Sequence of chain 1.A:
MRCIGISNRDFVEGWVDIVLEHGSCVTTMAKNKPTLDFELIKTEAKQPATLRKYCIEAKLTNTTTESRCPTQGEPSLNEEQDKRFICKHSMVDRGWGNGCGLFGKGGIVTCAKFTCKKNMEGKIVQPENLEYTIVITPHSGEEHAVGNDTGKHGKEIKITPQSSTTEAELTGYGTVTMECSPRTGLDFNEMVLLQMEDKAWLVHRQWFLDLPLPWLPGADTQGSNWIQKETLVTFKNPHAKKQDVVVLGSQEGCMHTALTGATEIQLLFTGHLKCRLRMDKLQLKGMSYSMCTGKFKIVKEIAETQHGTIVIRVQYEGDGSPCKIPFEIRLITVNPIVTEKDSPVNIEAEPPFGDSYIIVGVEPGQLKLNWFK

Sequence of chain 1.B:
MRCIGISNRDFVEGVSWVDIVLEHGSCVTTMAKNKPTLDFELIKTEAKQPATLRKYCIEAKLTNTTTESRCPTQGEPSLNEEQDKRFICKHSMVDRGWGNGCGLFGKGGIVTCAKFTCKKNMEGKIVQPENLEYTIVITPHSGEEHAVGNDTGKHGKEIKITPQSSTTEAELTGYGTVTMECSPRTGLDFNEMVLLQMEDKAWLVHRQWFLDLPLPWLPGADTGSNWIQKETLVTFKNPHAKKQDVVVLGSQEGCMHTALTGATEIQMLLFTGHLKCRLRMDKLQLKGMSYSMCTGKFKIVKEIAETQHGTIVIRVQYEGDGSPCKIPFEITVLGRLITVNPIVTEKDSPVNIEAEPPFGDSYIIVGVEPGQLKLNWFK

Binding-site contacts:
Ligand atom C6 contacts residue LYS157 of chain 1.B at 3.7 Å.
Ligand atom O5 contacts residue HIS149 of chain 1.B at 3.3 Å (h-bond).
Ligand atom C6 contacts residue HIS149 of chain 1.B at 3.6 Å.
Ligand atom C6 contacts residue TYR104 of chain 1.C at 3.5 Å (hydrophobic).
Ligand atom O5 contacts residue HIS158 of chain 1.B at 2.9 Å (h-bond).
Ligand atom C5 contacts residue ASN153 of chain 1.B at 3.6 Å.
Ligand atom O5 contacts residue TYR104 of chain 1.C at 3.6 Å.
Ligand atom C4 contacts residue TYR104 of chain 1.C at 3.5 Å (hydrophobic).
Ligand atom O5 contacts residue ASN153 of chain 1.B at 2.3 Å (h-bond).
Ligand atom O4 contacts residue PHE103 of chain 1.C at 3.5 Å.
Ligand atom C4 contacts residue HIS149 of chain 1.B at 3.7 Å.
Ligand atom C2 contacts residue ASN153 of chain 1.B at 2.5 Å.
Ligand atom O3 contacts residue TYR104 of chain 1.C at 3.6 Å.
Ligand atom O7 contacts residue HIS149 of chain 1.B at 3.6 Å.
Ligand atom C8 contacts residue TYR104 of chain 1.C at 3.5 Å (hydrophobic).
Ligand atom C6 contacts residue HIS158 of chain 1.B at 3.6 Å.
Ligand atom C2 contacts residue ARG58 of chain 1.E at 3.6 Å.
Ligand atom C3 contacts residue HIS149 of chain 1.B at 3.7 Å.
Ligand atom N2 contacts residue SER107 of chain 1.C at 3.5 Å.
Ligand atom C2 contacts residue SER60 of chain 1.E at 3.7 Å.
Ligand atom O5 contacts residue HIS158 of chain 1.B at 3.2 Å.
Ligand atom C4 contacts residue SER60 of chain 1.E at 3.7 Å.
Ligand atom O2 contacts residue HIS149 of chain 1.B at 2.8 Å (h-bond).
Ligand atom C1 contacts residue ASN153 of chain 1.B at 1.4 Å.
Ligand atom O3 contacts residue ARG58 of chain 1.E at 3.7 Å.
Ligand atom O4 contacts residue TYR104 of chain 1.C at 3.5 Å (h-bond).
Ligand atom O2 contacts residue ARG98 of chain 1.C at 3.4 Å (salt-bridge).
Ligand atom O6 contacts residue HIS149 of chain 1.B at 2.8 Å (h-bond).
Ligand atom N2 contacts residue ASN153 of chain 1.B at 2.9 Å (h-bond).
Ligand atom C2 contacts residue HIS149 of chain 1.B at 3.7 Å.
Ligand atom C5 contacts residue HIS149 of chain 1.B at 3.7 Å.
Ligand atom O7 contacts residue TYR104 of chain 1.C at 3.5 Å (h-bond).
Ligand atom O4 contacts residue SER60 of chain 1.E at 2.7 Å (h-bond).
Ligand atom C7 contacts residue TYR104 of chain 1.C at 3.6 Å (hydrophobic).
Ligand atom O2 contacts residue ARG58 of chain 1.E at 3.1 Å (salt-bridge).
Ligand atom O7 contacts residue LYS157 of chain 1.B at 3.1 Å (salt-bridge).
Ligand atom O3 contacts residue VAL2 of chain 1.C at 3.4 Å.
Ligand atom C1 contacts residue HIS149 of chain 1.B at 3.7 Å.
Ligand atom O6 contacts residue HIS158 of chain 1.B at 3.2 Å.
Ligand atom O3 contacts residue HIS149 of chain 1.B at 3.2 Å.

This protein binds this small molecule.
Small molecule (SMILES): CC(=O)N[C@H]1[C@H](O[C@H]2[C@H](O)[C@@H](NC(C)=O)CO[C@@H]2CO[C@@H]2O[C@@H](C)[C@@H](O)[C@@H](O)[C@@H]2O)O[C@H](CO)[C@@H](O[C@@H]2O[C@H](CO[C@H]3O[C@H](CO)[C@@H](O)[C@H](O)[C@@H]3O)[C@@H](O)[C@H](O[C@H]3O[C@H](CO)[C@@H](O)[C@H](O)[C@@H]3O)[C@@H]2O)[C@@H]1O

Sequence of chain 1.C:
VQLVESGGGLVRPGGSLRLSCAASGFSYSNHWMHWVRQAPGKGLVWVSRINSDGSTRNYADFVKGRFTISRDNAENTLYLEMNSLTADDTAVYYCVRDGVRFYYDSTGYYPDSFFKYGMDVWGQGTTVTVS

Sequence of chain 1.E:
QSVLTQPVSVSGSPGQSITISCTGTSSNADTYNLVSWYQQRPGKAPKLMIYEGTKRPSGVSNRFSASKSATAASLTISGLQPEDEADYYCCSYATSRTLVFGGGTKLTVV